Sequence of chain 18.B:
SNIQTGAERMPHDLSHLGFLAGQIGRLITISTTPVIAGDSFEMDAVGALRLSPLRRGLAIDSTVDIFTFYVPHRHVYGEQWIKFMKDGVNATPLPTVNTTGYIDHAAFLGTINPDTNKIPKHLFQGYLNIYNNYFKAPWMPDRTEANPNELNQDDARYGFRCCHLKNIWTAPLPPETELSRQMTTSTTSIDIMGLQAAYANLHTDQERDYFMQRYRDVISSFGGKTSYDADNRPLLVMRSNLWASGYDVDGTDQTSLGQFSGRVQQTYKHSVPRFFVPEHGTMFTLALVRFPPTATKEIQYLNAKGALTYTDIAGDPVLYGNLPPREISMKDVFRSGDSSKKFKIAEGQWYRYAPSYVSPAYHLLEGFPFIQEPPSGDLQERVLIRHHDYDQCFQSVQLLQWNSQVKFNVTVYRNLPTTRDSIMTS

Sequence of chain 52.B:
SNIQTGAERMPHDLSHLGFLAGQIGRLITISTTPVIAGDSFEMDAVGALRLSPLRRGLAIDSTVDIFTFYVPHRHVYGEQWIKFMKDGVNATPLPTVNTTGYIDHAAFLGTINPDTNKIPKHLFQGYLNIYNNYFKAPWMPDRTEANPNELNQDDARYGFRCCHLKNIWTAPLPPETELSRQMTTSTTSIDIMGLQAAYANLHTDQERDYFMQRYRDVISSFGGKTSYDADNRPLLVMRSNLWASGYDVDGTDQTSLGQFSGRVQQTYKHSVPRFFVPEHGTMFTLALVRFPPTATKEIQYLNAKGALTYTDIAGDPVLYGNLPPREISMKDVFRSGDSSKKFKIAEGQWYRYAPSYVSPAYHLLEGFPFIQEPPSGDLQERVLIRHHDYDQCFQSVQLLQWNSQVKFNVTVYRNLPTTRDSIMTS

This protein binds this small molecule.
Small molecule (SMILES): Nc1ccn([C@H]2C[C@H](O)[C@@H](CO[P](=O)(O)O[C@H]3C[C@H](n4cnc5c(N)ncnc54)O[C@@H]3CO[P](=O)(O)O[C@H]3C[C@H](n4cnc5c(N)ncnc54)O[C@@H]3CO[P](=O)(O)O[C@H]3C[C@H](n4cnc5c(N)ncnc54)O[C@@H]3COP(=O)(O)O)O2)c(=O)n1

Sequence of chain 52.D:
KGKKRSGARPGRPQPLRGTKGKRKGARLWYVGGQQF

Sequence of chain 53.B:
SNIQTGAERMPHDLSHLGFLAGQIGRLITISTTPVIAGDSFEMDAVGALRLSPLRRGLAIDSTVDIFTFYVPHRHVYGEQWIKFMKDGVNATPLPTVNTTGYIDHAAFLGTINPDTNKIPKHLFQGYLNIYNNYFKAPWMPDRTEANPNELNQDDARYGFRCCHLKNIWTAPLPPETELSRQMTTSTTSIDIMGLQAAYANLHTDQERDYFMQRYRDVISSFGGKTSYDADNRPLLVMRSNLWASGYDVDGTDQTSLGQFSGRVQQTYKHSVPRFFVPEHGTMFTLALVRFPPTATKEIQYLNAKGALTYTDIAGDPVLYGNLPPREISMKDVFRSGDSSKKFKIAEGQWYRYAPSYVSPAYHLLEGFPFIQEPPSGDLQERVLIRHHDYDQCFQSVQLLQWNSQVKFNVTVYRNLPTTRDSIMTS

Binding-site contacts:
Ligand atom C8 contacts residue ARG28 of chain 52.D at 3.1 Å.
Ligand atom C5 contacts residue ALA27 of chain 52.D at 2.9 Å (hydrophobic).
Ligand atom O4' contacts residue GLY6 of chain 18.B at 2.9 Å.
Ligand atom OP1 contacts residue ARG28 of chain 52.D at 2.7 Å (salt-bridge).
Ligand atom N9 contacts residue ALA27 of chain 52.D at 3.1 Å.
Ligand atom OP1 contacts residue THR418 of chain 53.B at 3.2 Å.
Ligand atom OP1 contacts residue ARG420 of chain 53.B at 2.4 Å (salt-bridge).
Ligand atom C4' contacts residue THR5 of chain 18.B at 2.6 Å.
Ligand atom P contacts residue ARG420 of chain 53.B at 2.5 Å.
Ligand atom N7 contacts residue ALA27 of chain 52.D at 1.6 Å.
Ligand atom N7 contacts residue GLY26 of chain 52.D at 2.7 Å.
Ligand atom C3' contacts residue GLY6 of chain 18.B at 3.2 Å.
Ligand atom O3' contacts residue TYR31 of chain 52.D at 3.2 Å (h-bond).
Ligand atom C5' contacts residue THR5 of chain 18.B at 3.1 Å.
Ligand atom P contacts residue GLU207 of chain 52.B at 3.4 Å.
Ligand atom C8 contacts residue ALA27 of chain 52.D at 2.0 Å (hydrophobic).
Ligand atom OP2 contacts residue ARG420 of chain 53.B at 3.4 Å (salt-bridge).
Ligand atom N6 contacts residue ASP217 of chain 52.B at 2.8 Å (salt-bridge).
Ligand atom O3' contacts residue GLY6 of chain 18.B at 2.3 Å (h-bond).
Ligand atom OP2 contacts residue GLU207 of chain 52.B at 2.0 Å (salt-bridge).
Ligand atom N6 contacts residue ALA27 of chain 52.D at 3.2 Å (h-bond).
Ligand atom O4' contacts residue ARG420 of chain 53.B at 3.2 Å (salt-bridge).
Ligand atom P contacts residue ARG28 of chain 52.D at 3.4 Å.
Ligand atom C3' contacts residue THR5 of chain 18.B at 3.2 Å.
Ligand atom C5' contacts residue TYR31 of chain 52.D at 3.0 Å (hydrophobic).
Ligand atom C5 contacts residue ALA7 of chain 18.B at 2.7 Å (hydrophobic).
Ligand atom O5' contacts residue ARG420 of chain 53.B at 2.9 Å (salt-bridge).
Ligand atom O3' contacts residue ARG420 of chain 53.B at 1.7 Å (salt-bridge).
Ligand atom C1' contacts residue GLY6 of chain 18.B at 2.9 Å.
Ligand atom C6 contacts residue ALA7 of chain 18.B at 2.7 Å (hydrophobic).
Ligand atom P contacts residue TYR31 of chain 52.D at 3.5 Å.
Ligand atom OP1 contacts residue PHE211 of chain 52.B at 2.1 Å.
Ligand atom C4' contacts residue ARG420 of chain 53.B at 3.4 Å.
Ligand atom O5' contacts residue ARG28 of chain 52.D at 3.1 Å (salt-bridge).
Ligand atom C5 contacts residue GLY26 of chain 52.D at 3.5 Å.
Ligand atom O3' contacts residue THR5 of chain 18.B at 3.1 Å (h-bond).
Ligand atom N6 contacts residue GLY26 of chain 52.D at 3.1 Å.
Ligand atom C4' contacts residue GLY6 of chain 18.B at 3.1 Å.
Ligand atom O5' contacts residue TYR31 of chain 52.D at 2.2 Å (h-bond).
Ligand atom C5' contacts residue ARG28 of chain 52.D at 2.8 Å.